Binding-site contacts:
Ligand atom C8 contacts residue GLY122 of chain 1.B at 4.0 Å.
Ligand atom C2 contacts residue VAL205 of chain 1.B at 3.5 Å (hydrophobic).
Ligand atom O6 contacts residue TYR188 of chain 1.B at 3.9 Å.
Ligand atom C4 contacts residue VAL205 of chain 1.B at 3.6 Å (hydrophobic).
Ligand atom N3 contacts residue VAL205 of chain 1.B at 3.5 Å (h-bond).
Ligand atom N1 contacts residue GLU189 of chain 1.B at 2.8 Å (salt-bridge).
Ligand atom O6 contacts residue GLU189 of chain 1.B at 3.8 Å.
Ligand atom C8 contacts residue ALA121 of chain 1.B at 3.4 Å (hydrophobic).
Ligand atom N7 contacts residue TYR188 of chain 1.B at 4.0 Å.
Ligand atom C6 contacts residue TYR188 of chain 1.B at 3.7 Å (hydrophobic).
Ligand atom N1 contacts residue TYR188 of chain 1.B at 3.8 Å.
Ligand atom C5 contacts residue ALA121 of chain 1.B at 3.9 Å (hydrophobic).
Ligand atom C6 contacts residue GLY122 of chain 1.B at 3.6 Å.
Ligand atom O6 contacts residue VAL205 of chain 1.B at 3.9 Å.
Ligand atom N7 contacts residue ASN231 of chain 1.B at 2.9 Å (h-bond).
Ligand atom N7 contacts residue THR230 of chain 1.B at 3.5 Å (h-bond).
Ligand atom N7 contacts residue ALA121 of chain 1.B at 3.5 Å.
Ligand atom C5 contacts residue VAL205 of chain 1.B at 3.8 Å (hydrophobic).
Ligand atom O6 contacts residue GLY122 of chain 1.B at 3.5 Å.
Ligand atom N7 contacts residue GLY122 of chain 1.B at 3.4 Å (h-bond).
Ligand atom C8 contacts residue ASN231 of chain 1.B at 3.8 Å.
Ligand atom C9 contacts residue ALA121 of chain 1.B at 3.8 Å (hydrophobic).
Ligand atom C2 contacts residue GLU189 of chain 1.B at 3.3 Å.
Ligand atom C4 contacts residue TYR188 of chain 1.B at 4.0 Å (hydrophobic).
Ligand atom C5 contacts residue ASN231 of chain 1.B at 3.9 Å.
Ligand atom C2 contacts residue GLY206 of chain 1.B at 3.8 Å.
Ligand atom C9 contacts residue ALA120 of chain 1.B at 3.3 Å (hydrophobic).
Ligand atom C8 contacts residue THR230 of chain 1.B at 3.4 Å.
Ligand atom O6 contacts residue ASN231 of chain 1.B at 3.0 Å (h-bond).
Ligand atom N3 contacts residue GLY206 of chain 1.B at 3.4 Å.
Ligand atom C4 contacts residue ALA121 of chain 1.B at 4.1 Å (hydrophobic).
Ligand atom C6 contacts residue VAL205 of chain 1.B at 3.8 Å (hydrophobic).
Ligand atom C2 contacts residue MET207 of chain 1.B at 3.9 Å (hydrophobic).
Ligand atom C6 contacts residue ASN231 of chain 1.B at 3.9 Å.
Ligand atom C6 contacts residue GLU189 of chain 1.B at 3.8 Å.
Ligand atom C5 contacts residue TYR188 of chain 1.B at 3.6 Å (hydrophobic).
Ligand atom N1 contacts residue VAL205 of chain 1.B at 3.5 Å.
Ligand atom N3 contacts residue MET207 of chain 1.B at 3.6 Å.
Ligand atom C8 contacts residue ALA120 of chain 1.B at 3.5 Å (hydrophobic).
Ligand atom C5 contacts residue GLY122 of chain 1.B at 3.4 Å.

A protein and the small-molecule ligand that binds it are described below.
Small molecule (SMILES): O=c1[nH]cnc2cc[nH]c12

Sequence of chain 1.B:
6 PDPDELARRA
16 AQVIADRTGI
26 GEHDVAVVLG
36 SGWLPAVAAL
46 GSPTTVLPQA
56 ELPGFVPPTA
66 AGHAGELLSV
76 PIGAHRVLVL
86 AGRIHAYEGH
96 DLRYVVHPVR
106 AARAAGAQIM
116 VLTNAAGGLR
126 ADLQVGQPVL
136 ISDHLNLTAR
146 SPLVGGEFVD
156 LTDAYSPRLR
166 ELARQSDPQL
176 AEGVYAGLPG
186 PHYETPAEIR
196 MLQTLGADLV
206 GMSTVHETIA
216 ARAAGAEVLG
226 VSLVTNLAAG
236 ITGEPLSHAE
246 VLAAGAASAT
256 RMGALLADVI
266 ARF